Sequence of chain 1.A:
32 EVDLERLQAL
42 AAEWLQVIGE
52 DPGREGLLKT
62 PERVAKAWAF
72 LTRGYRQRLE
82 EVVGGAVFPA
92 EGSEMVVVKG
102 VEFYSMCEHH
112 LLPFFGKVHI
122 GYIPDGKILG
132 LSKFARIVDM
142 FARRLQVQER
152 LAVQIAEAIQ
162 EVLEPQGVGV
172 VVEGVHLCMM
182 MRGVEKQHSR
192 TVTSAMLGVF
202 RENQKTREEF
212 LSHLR

Binding-site contacts:
Ligand atom O3' contacts residue SER133 of chain 1.A at 2.5 Å (h-bond).
Ligand atom O8 contacts residue HIS110 of chain 1.E at 3.4 Å (h-bond).
Ligand atom O3' contacts residue LYS134 of chain 1.A at 3.4 Å.
Ligand atom O8 contacts residue ZN1 of chain 1.O at 2.0 Å.
Ligand atom C2' contacts residue SER133 of chain 1.A at 3.6 Å.
Ligand atom O8 contacts residue CYS179 of chain 1.E at 3.3 Å (h-bond).
Ligand atom O3B contacts residue LYS134 of chain 1.A at 3.2 Å (salt-bridge).
Ligand atom N7 contacts residue HIS110 of chain 1.E at 3.3 Å (h-bond).
Ligand atom O6 contacts residue GLN149 of chain 1.E at 2.7 Å (h-bond).
Ligand atom O2G contacts residue SER133 of chain 1.A at 3.2 Å (h-bond).
Ligand atom N1 contacts residue GLU150 of chain 1.E at 2.8 Å (salt-bridge).
Ligand atom O3A contacts residue ARG64 of chain 2.A at 3.2 Å.
Ligand atom O3G contacts residue ARG137 of chain 1.A at 2.9 Å (salt-bridge).
Ligand atom C8 contacts residue ZN1 of chain 1.O at 3.1 Å.
Ligand atom N9 contacts residue HIS110 of chain 1.E at 3.5 Å (h-bond).
Ligand atom O1A contacts residue ARG64 of chain 2.A at 2.9 Å (salt-bridge).
Ligand atom O1B contacts residue ARG183 of chain 1.E at 3.3 Å (salt-bridge).
Ligand atom C1' contacts residue GLY131 of chain 1.A at 3.5 Å.
Ligand atom N2 contacts residue GLU150 of chain 1.E at 2.6 Å (salt-bridge).
Ligand atom O1G contacts residue SER133 of chain 1.A at 2.6 Å (h-bond).
Ligand atom O2A contacts residue LYS134 of chain 1.A at 3.0 Å (salt-bridge).
Ligand atom N3 contacts residue GLY131 of chain 1.A at 3.4 Å.
Ligand atom O3G contacts residue ARG183 of chain 1.E at 2.7 Å (salt-bridge).
Ligand atom N3 contacts residue LEU132 of chain 1.A at 3.1 Å (h-bond).
Ligand atom C3' contacts residue SER133 of chain 1.A at 3.1 Å.
Ligand atom O2G contacts residue HIS111 of chain 1.E at 3.5 Å (h-bond).
Ligand atom C8 contacts residue HIS110 of chain 1.E at 3.1 Å.
Ligand atom PG contacts residue SER133 of chain 1.A at 3.4 Å.
Ligand atom O1B contacts residue HIS111 of chain 1.E at 2.5 Å (h-bond).
Ligand atom O3' contacts residue GLY131 of chain 1.A at 3.4 Å.
Ligand atom O1G contacts residue ARG137 of chain 1.A at 2.8 Å (salt-bridge).
Ligand atom C2 contacts residue LEU132 of chain 1.A at 3.5 Å (hydrophobic).
Ligand atom O6 contacts residue VAL148 of chain 1.E at 3.4 Å.
Ligand atom N1 contacts residue VAL148 of chain 1.E at 3.6 Å.
Ligand atom N2 contacts residue LEU130 of chain 1.A at 3.1 Å (h-bond).
Ligand atom O1G contacts residue LYS134 of chain 1.A at 3.0 Å (salt-bridge).
Ligand atom O2G contacts residue ARG183 of chain 1.E at 2.8 Å (salt-bridge).
Ligand atom O8 contacts residue HIS111 of chain 1.E at 3.2 Å (h-bond).
Ligand atom O4' contacts residue HIS110 of chain 1.E at 3.4 Å.
Ligand atom C2 contacts residue GLU150 of chain 1.E at 3.5 Å.

Sequence of chain 2.A:
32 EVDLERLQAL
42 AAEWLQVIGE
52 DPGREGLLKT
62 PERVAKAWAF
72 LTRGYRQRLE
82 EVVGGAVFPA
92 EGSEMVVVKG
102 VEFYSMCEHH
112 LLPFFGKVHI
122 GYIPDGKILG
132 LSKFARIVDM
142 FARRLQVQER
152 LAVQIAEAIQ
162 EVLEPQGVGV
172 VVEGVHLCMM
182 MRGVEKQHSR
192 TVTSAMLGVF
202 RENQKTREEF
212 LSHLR

A small-molecule ligand and the protein it binds are described below.
Small molecule (SMILES): Nc1nc2c([nH]c(=O)n2[C@H]2C[C@H](O)[C@@H](CO[P](=O)(O)O[P](=O)(O)OP(=O)(O)O)O2)c(=O)[nH]1

Sequence of chain 1.E:
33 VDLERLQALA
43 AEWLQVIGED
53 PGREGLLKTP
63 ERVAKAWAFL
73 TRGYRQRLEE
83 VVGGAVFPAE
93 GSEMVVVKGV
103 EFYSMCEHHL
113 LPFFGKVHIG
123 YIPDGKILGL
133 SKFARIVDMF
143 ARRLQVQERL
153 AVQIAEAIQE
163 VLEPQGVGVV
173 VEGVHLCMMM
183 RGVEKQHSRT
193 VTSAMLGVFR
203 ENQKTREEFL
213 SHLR